Binding-site contacts:
Ligand atom O4 contacts residue HIS114 of chain 1.D at 4.3 Å.
Ligand atom C1 contacts residue ASN110 of chain 1.D at 1.4 Å.
Ligand atom C1 contacts residue SER112 of chain 1.D at 3.2 Å.
Ligand atom C3 contacts residue ASN110 of chain 1.D at 3.8 Å.
Ligand atom C5 contacts residue SER112 of chain 1.D at 4.4 Å.
Ligand atom C5 contacts residue ASN110 of chain 1.D at 3.6 Å.
Ligand atom N2 contacts residue ASN110 of chain 1.D at 2.9 Å (h-bond).
Ligand atom C7 contacts residue ASN110 of chain 1.D at 3.4 Å.
Ligand atom O7 contacts residue HIS114 of chain 1.D at 3.6 Å.
Ligand atom C8 contacts residue SER111 of chain 1.D at 3.2 Å.
Ligand atom C2 contacts residue ASN110 of chain 1.D at 2.5 Å.
Ligand atom C7 contacts residue SER112 of chain 1.D at 4.4 Å.
Ligand atom C6 contacts residue HIS114 of chain 1.D at 3.6 Å.
Ligand atom O5 contacts residue HIS114 of chain 1.D at 3.6 Å.
Ligand atom C7 contacts residue HIS114 of chain 1.D at 4.0 Å.
Ligand atom C2 contacts residue SER112 of chain 1.D at 3.6 Å.
Ligand atom C8 contacts residue HIS114 of chain 1.D at 4.0 Å.
Ligand atom N2 contacts residue SER112 of chain 1.D at 3.3 Å (h-bond).
Ligand atom O5 contacts residue ASN110 of chain 1.D at 2.3 Å (h-bond).
Ligand atom C4 contacts residue ASN110 of chain 1.D at 4.2 Å.
Ligand atom C1 contacts residue HIS114 of chain 1.D at 3.9 Å.
Ligand atom C5 contacts residue HIS114 of chain 1.D at 3.3 Å.
Ligand atom C7 contacts residue SER111 of chain 1.D at 4.2 Å.
Ligand atom C3 contacts residue SER112 of chain 1.D at 3.9 Å.
Ligand atom O5 contacts residue SER112 of chain 1.D at 4.2 Å.
Ligand atom O7 contacts residue ASN110 of chain 1.D at 3.5 Å (h-bond).

A small-molecule ligand and the protein it binds are described below.
Small molecule (SMILES): CC(=O)N[C@H]1[C@H](O[C@H]2[C@H](O)[C@@H](NC(C)=O)CO[C@@H]2CO)O[C@H](CO)[C@@H](O[C@@H]2O[C@H](CO)[C@@H](O)[C@H](O)[C@@H]2O)[C@@H]1O

Sequence of chain 1.D:
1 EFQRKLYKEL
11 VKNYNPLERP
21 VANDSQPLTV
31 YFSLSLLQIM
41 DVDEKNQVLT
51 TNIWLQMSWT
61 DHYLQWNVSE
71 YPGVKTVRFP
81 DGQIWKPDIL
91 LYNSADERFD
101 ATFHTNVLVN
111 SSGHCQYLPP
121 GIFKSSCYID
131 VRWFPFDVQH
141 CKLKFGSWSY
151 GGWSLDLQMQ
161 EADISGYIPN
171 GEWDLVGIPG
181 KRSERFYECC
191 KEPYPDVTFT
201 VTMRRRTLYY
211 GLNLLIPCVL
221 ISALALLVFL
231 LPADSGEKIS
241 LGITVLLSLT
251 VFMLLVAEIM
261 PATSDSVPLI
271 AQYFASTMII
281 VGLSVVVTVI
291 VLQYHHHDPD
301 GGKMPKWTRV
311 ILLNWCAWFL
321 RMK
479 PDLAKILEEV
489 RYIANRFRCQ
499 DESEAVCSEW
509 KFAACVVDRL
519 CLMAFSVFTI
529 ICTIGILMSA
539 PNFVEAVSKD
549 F